Binding-site contacts:
Ligand atom C1 contacts residue ASN249 of chain 3.D at 4.1 Å.
Ligand atom O6 contacts residue THR248 of chain 3.D at 3.8 Å.
Ligand atom C5 contacts residue THR248 of chain 3.D at 4.0 Å.
Ligand atom C2 contacts residue THR248 of chain 3.D at 4.4 Å.
Ligand atom O5 contacts residue ASN249 of chain 3.D at 3.7 Å.
Ligand atom C1 contacts residue ASN246 of chain 3.D at 1.4 Å.
Ligand atom C8 contacts residue ASN246 of chain 3.D at 4.4 Å.
Ligand atom C1 contacts residue THR248 of chain 3.D at 3.2 Å.
Ligand atom O5 contacts residue ASN246 of chain 3.D at 2.4 Å (h-bond).
Ligand atom N2 contacts residue ASN246 of chain 3.D at 2.9 Å (h-bond).
Ligand atom C4 contacts residue ASN246 of chain 3.D at 4.2 Å.
Ligand atom O7 contacts residue ASN246 of chain 3.D at 4.0 Å.
Ligand atom C3 contacts residue ASN246 of chain 3.D at 3.8 Å.
Ligand atom C7 contacts residue ASN246 of chain 3.D at 3.6 Å.
Ligand atom C5 contacts residue ASN246 of chain 3.D at 3.7 Å.
Ligand atom O5 contacts residue THR248 of chain 3.D at 3.8 Å.
Ligand atom C2 contacts residue ASN246 of chain 3.D at 2.5 Å.
Ligand atom O6 contacts residue ASN249 of chain 3.D at 3.8 Å.

Sequence of chain 3.D:
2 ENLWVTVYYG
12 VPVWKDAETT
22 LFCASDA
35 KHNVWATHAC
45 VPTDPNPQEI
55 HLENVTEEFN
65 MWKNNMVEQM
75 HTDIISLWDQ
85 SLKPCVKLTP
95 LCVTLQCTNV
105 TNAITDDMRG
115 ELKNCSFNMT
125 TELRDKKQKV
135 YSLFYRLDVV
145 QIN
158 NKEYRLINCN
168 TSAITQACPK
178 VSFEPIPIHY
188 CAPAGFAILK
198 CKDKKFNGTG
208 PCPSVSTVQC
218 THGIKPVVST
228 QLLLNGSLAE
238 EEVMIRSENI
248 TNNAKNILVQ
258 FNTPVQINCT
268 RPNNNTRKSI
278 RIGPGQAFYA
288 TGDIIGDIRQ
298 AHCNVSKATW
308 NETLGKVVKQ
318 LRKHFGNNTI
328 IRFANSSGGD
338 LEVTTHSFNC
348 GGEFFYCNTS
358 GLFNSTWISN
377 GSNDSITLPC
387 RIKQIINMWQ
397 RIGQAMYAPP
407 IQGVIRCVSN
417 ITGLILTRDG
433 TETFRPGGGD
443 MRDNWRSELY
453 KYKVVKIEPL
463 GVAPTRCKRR

The small molecule below binds the protein below.
Small molecule (SMILES): CC(=O)N[C@@H]1[C@@H](O)[C@H](O)[C@@H](CO)O[C@H]1O